The small molecule below binds the protein below.
Small molecule (SMILES): CC(=O)N[C@@H]1[C@@H](O)[C@H](O)[C@@H](CO)O[C@H]1O

Binding-site contacts:
Ligand atom C6 contacts residue PHE1097 of chain 1.D at 4.4 Å (hydrophobic).
Ligand atom C1 contacts residue ASN1092 of chain 1.D at 1.4 Å.
Ligand atom C1 contacts residue PHE1097 of chain 1.D at 3.8 Å (hydrophobic).
Ligand atom O6 contacts residue PRO1106 of chain 1.D at 3.7 Å.
Ligand atom C1 contacts residue HIS1095 of chain 1.D at 3.8 Å.
Ligand atom O5 contacts residue ASN1092 of chain 1.D at 2.4 Å (h-bond).
Ligand atom C5 contacts residue PHE1097 of chain 1.D at 4.2 Å (hydrophobic).
Ligand atom O6 contacts residue PHE1097 of chain 1.D at 4.3 Å.
Ligand atom C7 contacts residue ASN1092 of chain 1.D at 3.6 Å.
Ligand atom C2 contacts residue HIS1095 of chain 1.D at 4.4 Å.
Ligand atom C5 contacts residue ASN1092 of chain 1.D at 3.7 Å.
Ligand atom O7 contacts residue ASN1092 of chain 1.D at 3.1 Å (h-bond).
Ligand atom O5 contacts residue PHE1097 of chain 1.D at 3.4 Å.
Ligand atom C4 contacts residue ASN1092 of chain 1.D at 4.3 Å.
Ligand atom C8 contacts residue HIS1095 of chain 1.D at 4.3 Å.
Ligand atom C7 contacts residue THR1094 of chain 1.D at 4.4 Å.
Ligand atom C3 contacts residue ASN1092 of chain 1.D at 3.8 Å.
Ligand atom C2 contacts residue ASN1092 of chain 1.D at 2.5 Å.
Ligand atom C8 contacts residue THR1094 of chain 1.D at 3.8 Å.
Ligand atom C6 contacts residue TYR1104 of chain 1.D at 4.1 Å (hydrophobic).
Ligand atom C6 contacts residue PRO1106 of chain 1.D at 4.3 Å (hydrophobic).
Ligand atom N2 contacts residue ASN1092 of chain 1.D at 2.8 Å (h-bond).
Ligand atom N2 contacts residue HIS1095 of chain 1.D at 3.8 Å.

Sequence of chain 1.D:
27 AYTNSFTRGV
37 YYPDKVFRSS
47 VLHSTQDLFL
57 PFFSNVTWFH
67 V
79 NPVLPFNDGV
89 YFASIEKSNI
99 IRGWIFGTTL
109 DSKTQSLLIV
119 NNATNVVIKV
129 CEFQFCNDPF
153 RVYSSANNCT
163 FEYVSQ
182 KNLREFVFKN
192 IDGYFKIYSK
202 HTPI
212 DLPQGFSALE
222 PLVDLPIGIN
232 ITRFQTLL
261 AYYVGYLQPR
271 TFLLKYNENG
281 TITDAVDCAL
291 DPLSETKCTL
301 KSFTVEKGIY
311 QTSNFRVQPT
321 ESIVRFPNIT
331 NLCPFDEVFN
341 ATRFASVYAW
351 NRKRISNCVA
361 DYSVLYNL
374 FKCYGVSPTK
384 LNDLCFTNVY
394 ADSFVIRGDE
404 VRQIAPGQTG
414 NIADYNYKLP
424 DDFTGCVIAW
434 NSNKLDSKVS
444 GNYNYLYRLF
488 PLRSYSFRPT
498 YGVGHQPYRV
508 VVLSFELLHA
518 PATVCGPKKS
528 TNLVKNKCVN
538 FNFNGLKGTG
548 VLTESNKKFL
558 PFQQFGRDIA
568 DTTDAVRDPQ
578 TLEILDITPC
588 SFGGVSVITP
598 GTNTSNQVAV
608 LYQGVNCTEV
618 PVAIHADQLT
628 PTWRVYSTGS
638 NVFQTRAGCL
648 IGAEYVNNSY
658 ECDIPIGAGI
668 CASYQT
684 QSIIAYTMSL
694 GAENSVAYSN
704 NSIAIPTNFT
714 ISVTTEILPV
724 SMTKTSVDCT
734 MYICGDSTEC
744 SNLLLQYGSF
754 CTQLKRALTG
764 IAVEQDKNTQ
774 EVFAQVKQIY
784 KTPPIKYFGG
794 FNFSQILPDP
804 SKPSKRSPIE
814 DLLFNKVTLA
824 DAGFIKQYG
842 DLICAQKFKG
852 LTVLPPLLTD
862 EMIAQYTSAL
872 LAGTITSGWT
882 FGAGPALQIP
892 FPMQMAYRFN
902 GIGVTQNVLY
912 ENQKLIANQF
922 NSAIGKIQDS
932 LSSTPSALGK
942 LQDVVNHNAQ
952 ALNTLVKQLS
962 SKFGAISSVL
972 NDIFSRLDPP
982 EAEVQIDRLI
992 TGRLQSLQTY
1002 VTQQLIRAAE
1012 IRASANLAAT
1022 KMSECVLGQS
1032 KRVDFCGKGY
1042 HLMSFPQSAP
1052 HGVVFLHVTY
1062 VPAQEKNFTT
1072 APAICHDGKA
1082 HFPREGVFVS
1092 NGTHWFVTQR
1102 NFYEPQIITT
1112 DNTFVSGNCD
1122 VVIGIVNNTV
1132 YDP